Binding-site contacts:
Ligand atom C9 contacts residue TRP79 of chain 3.A at 3.5 Å (hydrophobic).
Ligand atom C7 contacts residue LEU110 of chain 3.A at 3.8 Å (hydrophobic).
Ligand atom C10 contacts residue ASN49 of chain 3.A at 3.8 Å.
Ligand atom O4 contacts residue ALA86 of chain 3.A at 3.6 Å.
Ligand atom S1 contacts residue TRP79 of chain 3.A at 3.6 Å.
Ligand atom C6 contacts residue SER45 of chain 3.A at 3.4 Å.
Ligand atom N1 contacts residue LEU25 of chain 3.A at 3.7 Å.
Ligand atom N2 contacts residue SER45 of chain 3.A at 3.0 Å (h-bond).
Ligand atom O2 contacts residue GLY48 of chain 3.A at 3.5 Å.
Ligand atom C13 contacts residue SER112 of chain 3.A at 3.5 Å.
Ligand atom C1 contacts residue TYR43 of chain 3.A at 3.6 Å (hydrophobic).
Ligand atom N3 contacts residue SER88 of chain 3.A at 2.9 Å (h-bond).
Ligand atom C8 contacts residue TRP79 of chain 3.A at 3.8 Å (hydrophobic).
Ligand atom C9 contacts residue ASN49 of chain 3.A at 3.6 Å.
Ligand atom O2 contacts residue ASN49 of chain 3.A at 2.8 Å (h-bond).
Ligand atom C1 contacts residue LEU25 of chain 3.A at 3.6 Å (hydrophobic).
Ligand atom N1 contacts residue ASP128 of chain 3.A at 2.8 Å (salt-bridge).
Ligand atom O1 contacts residue ASN23 of chain 3.A at 3.0 Å (h-bond).
Ligand atom C3 contacts residue TRP108 of chain 3.A at 3.3 Å (hydrophobic).
Ligand atom O1 contacts residue TYR43 of chain 3.A at 2.7 Å (h-bond).
Ligand atom C2 contacts residue TRP108 of chain 3.A at 3.8 Å (hydrophobic).
Ligand atom C5 contacts residue TRP120 of chain 1.A at 3.6 Å (hydrophobic).
Ligand atom C6 contacts residue VAL47 of chain 3.A at 3.8 Å (hydrophobic).
Ligand atom C4 contacts residue VAL47 of chain 3.A at 3.7 Å (hydrophobic).
Ligand atom C1 contacts residue ASN23 of chain 3.A at 3.8 Å.
Ligand atom C1 contacts residue ASP128 of chain 3.A at 3.7 Å.
Ligand atom C7 contacts residue TRP79 of chain 3.A at 3.7 Å (hydrophobic).
Ligand atom S1 contacts residue TRP92 of chain 3.A at 3.7 Å.
Ligand atom C15 contacts residue SER112 of chain 3.A at 3.5 Å.
Ligand atom C26 contacts residue ASN49 of chain 3.A at 3.8 Å.
Ligand atom N2 contacts residue VAL47 of chain 3.A at 3.5 Å.
Ligand atom C1 contacts residue SER27 of chain 3.A at 3.7 Å.
Ligand atom O1 contacts residue SER27 of chain 3.A at 2.6 Å (h-bond).
Ligand atom O4 contacts residue ASN49 of chain 3.A at 3.0 Å (h-bond).
Ligand atom C4 contacts residue TRP120 of chain 1.A at 3.7 Å (hydrophobic).
Ligand atom C19 contacts residue SER112 of chain 3.A at 3.5 Å.
Ligand atom C11 contacts residue SER88 of chain 3.A at 3.8 Å.
Ligand atom C14 contacts residue SER112 of chain 3.A at 3.6 Å.
Ligand atom C26 contacts residue ACT1 of chain 3.C at 3.6 Å.
Ligand atom S1 contacts residue THR90 of chain 3.A at 3.3 Å (h-bond).

Sequence of chain 3.A:
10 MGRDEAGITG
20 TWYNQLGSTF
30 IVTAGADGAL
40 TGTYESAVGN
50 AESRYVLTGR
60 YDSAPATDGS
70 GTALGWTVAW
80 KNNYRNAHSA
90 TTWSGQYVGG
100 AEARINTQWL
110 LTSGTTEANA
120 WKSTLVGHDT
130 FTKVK

Sequence of chain 1.A:
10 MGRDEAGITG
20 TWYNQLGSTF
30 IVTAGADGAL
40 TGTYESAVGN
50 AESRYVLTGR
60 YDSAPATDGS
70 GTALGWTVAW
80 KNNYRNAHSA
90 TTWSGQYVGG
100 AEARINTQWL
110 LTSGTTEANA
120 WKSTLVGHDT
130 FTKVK

This small molecule binds to this protein.
Small molecule (SMILES): O=C(CCCC[C@@H]1SC[C@@H]2NC(=O)N[C@@H]21)NCCN12CCc3ccccn3->[Cu]<-1(OO)<-n1ccccc1CC2